Binding-site contacts:
Ligand atom CAS contacts residue CYS294 of chain 1.E at 3.6 Å (hydrophobic).
Ligand atom CAI contacts residue PHE316 of chain 1.E at 3.7 Å (hydrophobic).
Ligand atom CAD contacts residue VAL298 of chain 1.E at 4.1 Å (hydrophobic).
Ligand atom CAA contacts residue PHE287 of chain 1.E at 3.8 Å (hydrophobic).
Ligand atom CAQ contacts residue PHE492 of chain 1.E at 3.5 Å (hydrophobic).
Ligand atom CAB contacts residue PHE287 of chain 1.E at 4.3 Å (hydrophobic).
Ligand atom CAA contacts residue VAL290 of chain 1.E at 3.8 Å (hydrophobic).
Ligand atom CAP contacts residue PHE492 of chain 1.E at 3.8 Å (hydrophobic).
Ligand atom CAD contacts residue CYS294 of chain 1.E at 3.8 Å (hydrophobic).
Ligand atom CAU contacts residue CYS294 of chain 1.E at 3.9 Å (hydrophobic).
Ligand atom CAZ contacts residue PHE316 of chain 1.E at 4.1 Å (hydrophobic).
Ligand atom CBC contacts residue VAL312 of chain 1.E at 4.4 Å (hydrophobic).
Ligand atom CAJ contacts residue VAL290 of chain 1.E at 4.3 Å (hydrophobic).
Ligand atom CAE contacts residue CYS294 of chain 1.E at 3.6 Å (hydrophobic).
Ligand atom OAW contacts residue VAL312 of chain 1.E at 3.4 Å.
Ligand atom CBI contacts residue CYS294 of chain 1.E at 4.4 Å (hydrophobic).
Ligand atom OAW contacts residue TRP311 of chain 1.E at 4.1 Å.
Ligand atom CAR contacts residue VAL298 of chain 1.E at 4.3 Å (hydrophobic).
Ligand atom CAV contacts residue PHE316 of chain 1.E at 3.6 Å (hydrophobic).
Ligand atom CBC contacts residue TRP311 of chain 1.E at 3.9 Å (hydrophobic).

Sequence of chain 1.E:
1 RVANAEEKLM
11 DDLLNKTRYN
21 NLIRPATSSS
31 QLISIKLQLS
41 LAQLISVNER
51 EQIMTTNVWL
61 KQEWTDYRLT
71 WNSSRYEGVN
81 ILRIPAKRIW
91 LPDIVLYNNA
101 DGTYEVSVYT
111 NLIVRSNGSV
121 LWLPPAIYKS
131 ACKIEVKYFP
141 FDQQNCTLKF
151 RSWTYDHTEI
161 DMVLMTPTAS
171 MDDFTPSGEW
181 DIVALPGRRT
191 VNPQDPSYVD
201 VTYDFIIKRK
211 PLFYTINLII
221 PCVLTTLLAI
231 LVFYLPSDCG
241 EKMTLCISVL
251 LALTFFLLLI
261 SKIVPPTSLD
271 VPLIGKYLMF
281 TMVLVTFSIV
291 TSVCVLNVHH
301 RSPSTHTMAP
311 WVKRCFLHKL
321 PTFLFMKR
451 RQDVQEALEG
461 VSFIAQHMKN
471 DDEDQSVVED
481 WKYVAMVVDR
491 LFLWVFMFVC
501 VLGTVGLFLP

A protein and the small-molecule ligand that binds it are described below.
Small molecule (SMILES): CC(C)CCC[C@@H](C)[C@H]1CC[C@H]2[C@@H]3CC=C4C[C@@H](OC(=O)CCC(=O)O)CC[C@]4(C)[C@H]3CC[C@]12C